Binding-site contacts:
Ligand atom O2 contacts residue ARG143 of chain 1.A at 2.7 Å.
Ligand atom O3A contacts residue ARG239 of chain 1.A at 3.2 Å (salt-bridge).
Ligand atom O1P contacts residue HIS144 of chain 1.A at 2.8 Å.
Ligand atom OP contacts residue HIS144 of chain 1.A at 3.9 Å.
Ligand atom OP contacts residue GLY295 of chain 1.A at 3.5 Å.
Ligand atom O2P contacts residue GLY275 of chain 1.A at 3.8 Å.
Ligand atom O1B contacts residue PRO183 of chain 1.A at 3.5 Å.
Ligand atom PA contacts residue ASP241 of chain 1.A at 3.4 Å.
Ligand atom CP contacts residue GLY275 of chain 1.A at 4.0 Å.
Ligand atom O2P contacts residue GLY296 of chain 1.A at 3.9 Å.
Ligand atom O1B contacts residue ARG239 of chain 1.A at 3.9 Å.
Ligand atom O3A contacts residue ASP241 of chain 1.A at 3.4 Å (salt-bridge).
Ligand atom O2P contacts residue GLY295 of chain 1.A at 3.2 Å (h-bond).
Ligand atom O2B contacts residue ARG239 of chain 1.A at 3.7 Å.
Ligand atom P contacts residue GLY296 of chain 1.A at 3.8 Å.
Ligand atom O2A contacts residue ARG239 of chain 1.A at 3.6 Å (salt-bridge).
Ligand atom O3 contacts residue PHE140 of chain 1.A at 3.2 Å.
Ligand atom O1P contacts residue GLY296 of chain 1.A at 2.6 Å (h-bond).
Ligand atom PA contacts residue ARG239 of chain 1.A at 3.9 Å.
Ligand atom P contacts residue HIS144 of chain 1.A at 3.8 Å.
Ligand atom CP contacts residue GLY295 of chain 1.A at 3.6 Å.
Ligand atom O2 contacts residue TYR27 of chain 1.B at 3.7 Å.
Ligand atom PB contacts residue ARG239 of chain 1.A at 3.8 Å.
Ligand atom CP contacts residue PHE140 of chain 1.A at 4.1 Å (hydrophobic).
Ligand atom O2A contacts residue SER274 of chain 1.A at 4.0 Å.
Ligand atom P contacts residue GLY295 of chain 1.A at 3.7 Å.
Ligand atom C3 contacts residue PHE140 of chain 1.A at 3.5 Å (hydrophobic).
Ligand atom O2B contacts residue TYR27 of chain 1.B at 2.7 Å (h-bond).
Ligand atom O1B contacts residue HIS184 of chain 1.A at 2.8 Å (h-bond).
Ligand atom O2P contacts residue LEU277 of chain 1.A at 4.0 Å.
Ligand atom O3A contacts residue HIS184 of chain 1.A at 3.6 Å.
Ligand atom O3P contacts residue GLY276 of chain 1.A at 3.1 Å (h-bond).
Ligand atom C4 contacts residue PHE140 of chain 1.A at 3.8 Å (hydrophobic).
Ligand atom O1P contacts residue GLY295 of chain 1.A at 3.3 Å.
Ligand atom O2A contacts residue ASP241 of chain 1.A at 2.7 Å (salt-bridge).
Ligand atom C2 contacts residue ARG143 of chain 1.A at 3.7 Å.
Ligand atom O2P contacts residue GLY276 of chain 1.A at 2.9 Å (h-bond).
Ligand atom P contacts residue GLY276 of chain 1.A at 3.5 Å.
Ligand atom O1A contacts residue ASP241 of chain 1.A at 4.0 Å.
Ligand atom PB contacts residue HIS184 of chain 1.A at 3.7 Å.

Sequence of chain 1.B:
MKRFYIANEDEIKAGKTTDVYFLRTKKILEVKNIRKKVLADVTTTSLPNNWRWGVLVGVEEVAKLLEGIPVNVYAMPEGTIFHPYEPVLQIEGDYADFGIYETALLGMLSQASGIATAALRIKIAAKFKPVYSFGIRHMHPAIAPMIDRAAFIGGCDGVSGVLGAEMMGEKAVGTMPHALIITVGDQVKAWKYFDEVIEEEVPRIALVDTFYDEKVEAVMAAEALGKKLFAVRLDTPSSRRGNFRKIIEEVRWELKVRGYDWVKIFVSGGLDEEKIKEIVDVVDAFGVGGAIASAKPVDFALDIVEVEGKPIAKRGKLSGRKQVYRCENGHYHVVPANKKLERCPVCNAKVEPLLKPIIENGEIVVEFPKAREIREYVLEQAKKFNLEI

A small-molecule ligand and the protein it binds are described below.
Small molecule (SMILES): O=P(O)(O)OC[C@H]1C[C@H](O[P](=O)(O)OP(=O)(O)O)[C@H](O)[C@@H]1O

Sequence of chain 1.A:
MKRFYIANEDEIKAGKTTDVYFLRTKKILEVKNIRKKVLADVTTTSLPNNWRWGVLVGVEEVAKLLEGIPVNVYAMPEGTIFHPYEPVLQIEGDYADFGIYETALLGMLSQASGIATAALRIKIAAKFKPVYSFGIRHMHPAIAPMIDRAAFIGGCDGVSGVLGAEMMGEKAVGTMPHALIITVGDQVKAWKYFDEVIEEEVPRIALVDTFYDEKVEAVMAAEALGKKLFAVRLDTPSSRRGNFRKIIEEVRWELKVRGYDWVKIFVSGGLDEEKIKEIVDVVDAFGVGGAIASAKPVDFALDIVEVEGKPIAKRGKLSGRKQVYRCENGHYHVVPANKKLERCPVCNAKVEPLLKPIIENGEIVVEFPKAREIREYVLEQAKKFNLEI